A protein and the small-molecule ligand that binds it are described below.
Small molecule (SMILES): CC(=O)N[C@H]1[C@H](O[C@H]2[C@H](O)[C@@H](NC(C)=O)CO[C@@H]2CO)O[C@H](CO)[C@@H](O[C@@H]2O[C@H](CO[C@H]3O[C@H](CO)[C@@H](O)[C@H](O)[C@@H]3O)[C@@H](O)[C@H](O[C@H]3O[C@H](CO)[C@@H](O)[C@H](O)[C@@H]3O)[C@@H]2O)[C@@H]1O

Sequence of chain 1.A:
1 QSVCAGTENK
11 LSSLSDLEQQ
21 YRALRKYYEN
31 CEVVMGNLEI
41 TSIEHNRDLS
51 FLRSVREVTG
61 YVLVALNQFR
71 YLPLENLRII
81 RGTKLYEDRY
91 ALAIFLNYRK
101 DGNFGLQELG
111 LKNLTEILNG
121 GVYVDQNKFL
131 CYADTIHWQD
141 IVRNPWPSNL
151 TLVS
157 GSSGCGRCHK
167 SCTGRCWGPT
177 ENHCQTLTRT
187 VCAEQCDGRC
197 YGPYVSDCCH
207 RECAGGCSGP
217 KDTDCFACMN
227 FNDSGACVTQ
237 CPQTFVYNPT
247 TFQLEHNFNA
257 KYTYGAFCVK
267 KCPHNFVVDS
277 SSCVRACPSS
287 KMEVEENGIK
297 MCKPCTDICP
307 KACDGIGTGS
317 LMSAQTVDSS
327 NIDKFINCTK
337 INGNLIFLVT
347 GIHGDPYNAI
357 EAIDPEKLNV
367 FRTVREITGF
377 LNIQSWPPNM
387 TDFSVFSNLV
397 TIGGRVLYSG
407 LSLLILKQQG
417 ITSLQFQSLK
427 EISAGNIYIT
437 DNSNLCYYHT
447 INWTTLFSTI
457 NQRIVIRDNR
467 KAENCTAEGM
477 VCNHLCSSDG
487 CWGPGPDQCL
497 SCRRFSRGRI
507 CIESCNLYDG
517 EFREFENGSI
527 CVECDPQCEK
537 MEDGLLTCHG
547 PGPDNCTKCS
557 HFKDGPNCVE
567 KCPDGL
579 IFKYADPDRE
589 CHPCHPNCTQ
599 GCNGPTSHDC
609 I

Binding-site contacts:
Ligand atom O7 contacts residue ASN228 of chain 1.A at 3.5 Å (h-bond).
Ligand atom C8 contacts residue PHE222 of chain 1.A at 4.4 Å (hydrophobic).
Ligand atom O3 contacts residue GLN1 of chain 1.A at 3.9 Å.
Ligand atom O5 contacts residue PHE263 of chain 1.A at 4.0 Å.
Ligand atom C7 contacts residue GLN1 of chain 1.A at 4.5 Å.
Ligand atom C3 contacts residue ASN228 of chain 1.A at 3.8 Å.
Ligand atom O6 contacts residue SER230 of chain 1.A at 4.4 Å.
Ligand atom O2 contacts residue GLU32 of chain 1.A at 4.4 Å.
Ligand atom C1 contacts residue ASN228 of chain 1.A at 1.5 Å.
Ligand atom N2 contacts residue GLN1 of chain 1.A at 3.9 Å.
Ligand atom C3 contacts residue GLN1 of chain 1.A at 4.4 Å.
Ligand atom C8 contacts residue GLN1 of chain 1.A at 4.2 Å.
Ligand atom C7 contacts residue ASN228 of chain 1.A at 3.5 Å.
Ligand atom C7 contacts residue CYS224 of chain 1.A at 4.0 Å (hydrophobic).
Ligand atom C8 contacts residue CYS224 of chain 1.A at 3.5 Å (hydrophobic).
Ligand atom C5 contacts residue ASN228 of chain 1.A at 3.6 Å.
Ligand atom O4 contacts residue MAN4 of chain 1.K at 4.5 Å.
Ligand atom C1 contacts residue GLY231 of chain 1.A at 4.3 Å.
Ligand atom C4 contacts residue ASN228 of chain 1.A at 4.2 Å.
Ligand atom C2 contacts residue ASN228 of chain 1.A at 2.5 Å.
Ligand atom C8 contacts residue CYS221 of chain 1.A at 3.8 Å (hydrophobic).
Ligand atom C6 contacts residue SER54 of chain 1.A at 4.2 Å.
Ligand atom O4 contacts residue GLU32 of chain 1.A at 4.4 Å.
Ligand atom O5 contacts residue ASN228 of chain 1.A at 2.2 Å (h-bond).
Ligand atom O6 contacts residue ARG56 of chain 1.A at 3.1 Å (salt-bridge).
Ligand atom C8 contacts residue ALA223 of chain 1.A at 3.8 Å (hydrophobic).
Ligand atom O5 contacts residue GLY231 of chain 1.A at 4.4 Å.
Ligand atom N2 contacts residue ASN228 of chain 1.A at 3.0 Å (h-bond).
Ligand atom C6 contacts residue ARG56 of chain 1.A at 4.3 Å.
Ligand atom O7 contacts residue CYS224 of chain 1.A at 4.1 Å.